Sequence of chain 1.D:
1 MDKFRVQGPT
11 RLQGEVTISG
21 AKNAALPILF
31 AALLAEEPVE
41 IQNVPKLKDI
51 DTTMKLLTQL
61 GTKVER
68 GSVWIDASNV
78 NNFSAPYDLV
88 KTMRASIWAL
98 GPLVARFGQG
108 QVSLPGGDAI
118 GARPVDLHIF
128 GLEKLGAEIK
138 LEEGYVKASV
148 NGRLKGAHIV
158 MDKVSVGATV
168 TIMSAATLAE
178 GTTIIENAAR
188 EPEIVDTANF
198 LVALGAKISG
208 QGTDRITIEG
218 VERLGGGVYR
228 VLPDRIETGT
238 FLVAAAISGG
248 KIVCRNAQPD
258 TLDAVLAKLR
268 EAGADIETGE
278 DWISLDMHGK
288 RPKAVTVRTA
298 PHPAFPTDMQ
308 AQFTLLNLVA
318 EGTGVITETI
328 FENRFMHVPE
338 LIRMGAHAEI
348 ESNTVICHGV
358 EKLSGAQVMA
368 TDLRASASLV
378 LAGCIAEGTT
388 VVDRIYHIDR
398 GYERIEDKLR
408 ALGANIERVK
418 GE

Binding-site contacts:
Ligand atom PA contacts residue SER162 of chain 1.D at 3.8 Å.
Ligand atom C4 contacts residue LEU124 of chain 1.D at 3.6 Å (hydrophobic).
Ligand atom PA contacts residue VAL163 of chain 1.D at 3.5 Å.
Ligand atom O2A contacts residue VAL163 of chain 1.D at 2.8 Å (h-bond).
Ligand atom C2 contacts residue ASP123 of chain 1.D at 3.7 Å.
Ligand atom C6 contacts residue LEU124 of chain 1.D at 3.7 Å (hydrophobic).
Ligand atom O4 contacts residue VAL122 of chain 1.D at 3.0 Å.
Ligand atom O1A contacts residue SER162 of chain 1.D at 2.7 Å (h-bond).
Ligand atom C5 contacts residue ARG91 of chain 1.D at 3.8 Å.
Ligand atom C5 contacts residue LEU124 of chain 1.D at 3.6 Å (hydrophobic).
Ligand atom O2B contacts residue EDO1 of chain 1.N at 3.8 Å.
Ligand atom N3 contacts residue ASP123 of chain 1.D at 2.8 Å (salt-bridge).
Ligand atom O4 contacts residue LEU124 of chain 1.D at 2.9 Å (h-bond).
Ligand atom C4 contacts residue ASP123 of chain 1.D at 3.6 Å.
Ligand atom C6 contacts residue SER162 of chain 1.D at 3.7 Å.
Ligand atom O6' contacts residue ACT1 of chain 1.R at 2.8 Å (h-bond).
Ligand atom O2A contacts residue ACT1 of chain 1.R at 2.8 Å (h-bond).
Ligand atom N3 contacts residue PRO121 of chain 1.D at 3.5 Å (h-bond).
Ligand atom N1 contacts residue LEU124 of chain 1.D at 3.8 Å.
Ligand atom O2A contacts residue VAL161 of chain 1.D at 3.9 Å.
Ligand atom C2 contacts residue LEU124 of chain 1.D at 3.8 Å (hydrophobic).
Ligand atom C5 contacts residue PRO121 of chain 1.D at 3.9 Å (hydrophobic).
Ligand atom O1B contacts residue EDO1 of chain 1.N at 3.2 Å (h-bond).
Ligand atom O2A contacts residue SER162 of chain 1.D at 3.4 Å.
Ligand atom O1A contacts residue GLY164 of chain 1.D at 3.1 Å (h-bond).
Ligand atom O2C contacts residue ARG120 of chain 1.D at 3.2 Å (salt-bridge).
Ligand atom N3 contacts residue LEU124 of chain 1.D at 3.7 Å.
Ligand atom O2 contacts residue ASP123 of chain 1.D at 3.6 Å.
Ligand atom C5 contacts residue SER162 of chain 1.D at 3.7 Å.
Ligand atom PA contacts residue GLY164 of chain 1.D at 3.9 Å.
Ligand atom O4 contacts residue HIS125 of chain 1.D at 3.7 Å.
Ligand atom C4 contacts residue PRO121 of chain 1.D at 3.3 Å (hydrophobic).
Ligand atom O3A contacts residue ACT1 of chain 1.R at 3.7 Å.
Ligand atom O4 contacts residue ASP123 of chain 1.D at 3.1 Å (salt-bridge).
Ligand atom PA contacts residue ACT1 of chain 1.R at 3.6 Å.
Ligand atom O2B contacts residue ARG91 of chain 1.D at 3.2 Å (salt-bridge).
Ligand atom C5C contacts residue VAL161 of chain 1.D at 3.7 Å (hydrophobic).
Ligand atom O5C contacts residue SER162 of chain 1.D at 3.5 Å (h-bond).
Ligand atom O1A contacts residue VAL163 of chain 1.D at 3.5 Å (h-bond).
Ligand atom O4 contacts residue PRO121 of chain 1.D at 3.3 Å (h-bond).

The small molecule below binds the protein below.
Small molecule (SMILES): O=c1ccn([C@@H]2O[C@H](CO[P](=O)(O)O[P](=O)(O)O[C@H]3O[C@H](CO)[C@@H](O)[C@H](O)[C@H]3O)[C@@H](O)[C@H]2O)c(=O)[nH]1